A small-molecule ligand and the protein it binds are described below.
Small molecule (SMILES): CC(=O)N[C@@H]1[C@@H](O)[C@H](O)[C@@H](CO)O[C@H]1O

Binding-site contacts:
Ligand atom N2 contacts residue ASN259 of chain 13.H at 2.9 Å (h-bond).
Ligand atom C1 contacts residue ASN259 of chain 13.H at 1.4 Å.
Ligand atom O7 contacts residue ASN259 of chain 13.H at 2.9 Å (h-bond).
Ligand atom C4 contacts residue ASN259 of chain 13.H at 4.2 Å.
Ligand atom C3 contacts residue ASN259 of chain 13.H at 3.8 Å.
Ligand atom C2 contacts residue ASN259 of chain 13.H at 2.4 Å.
Ligand atom C5 contacts residue THR116 of chain 13.G at 4.5 Å.
Ligand atom C6 contacts residue THR116 of chain 13.G at 3.8 Å.
Ligand atom O5 contacts residue ASN259 of chain 13.H at 2.3 Å (h-bond).
Ligand atom C5 contacts residue ASN259 of chain 13.H at 3.6 Å.
Ligand atom C8 contacts residue ASN259 of chain 13.H at 4.4 Å.
Ligand atom O6 contacts residue THR116 of chain 13.G at 3.3 Å.
Ligand atom O5 contacts residue THR116 of chain 13.G at 3.9 Å.
Ligand atom C7 contacts residue ASN259 of chain 13.H at 3.1 Å.
Ligand atom C6 contacts residue LYS115 of chain 13.G at 4.1 Å.
Ligand atom O6 contacts residue LYS115 of chain 13.G at 4.2 Å.
Ligand atom O7 contacts residue LYS181 of chain 13.G at 4.2 Å.

Sequence of chain 13.G:
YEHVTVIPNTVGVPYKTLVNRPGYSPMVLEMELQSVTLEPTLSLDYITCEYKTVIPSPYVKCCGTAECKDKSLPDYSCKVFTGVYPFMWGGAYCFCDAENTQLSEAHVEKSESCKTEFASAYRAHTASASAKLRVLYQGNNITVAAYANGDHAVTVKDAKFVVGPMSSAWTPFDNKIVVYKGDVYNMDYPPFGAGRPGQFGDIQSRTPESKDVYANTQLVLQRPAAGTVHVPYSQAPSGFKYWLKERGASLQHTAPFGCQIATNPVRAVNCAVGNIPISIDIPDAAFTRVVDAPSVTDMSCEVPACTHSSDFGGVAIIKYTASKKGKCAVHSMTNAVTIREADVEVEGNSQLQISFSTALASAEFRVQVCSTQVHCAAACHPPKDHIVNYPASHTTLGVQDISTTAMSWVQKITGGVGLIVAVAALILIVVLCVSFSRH

Sequence of chain 13.H:
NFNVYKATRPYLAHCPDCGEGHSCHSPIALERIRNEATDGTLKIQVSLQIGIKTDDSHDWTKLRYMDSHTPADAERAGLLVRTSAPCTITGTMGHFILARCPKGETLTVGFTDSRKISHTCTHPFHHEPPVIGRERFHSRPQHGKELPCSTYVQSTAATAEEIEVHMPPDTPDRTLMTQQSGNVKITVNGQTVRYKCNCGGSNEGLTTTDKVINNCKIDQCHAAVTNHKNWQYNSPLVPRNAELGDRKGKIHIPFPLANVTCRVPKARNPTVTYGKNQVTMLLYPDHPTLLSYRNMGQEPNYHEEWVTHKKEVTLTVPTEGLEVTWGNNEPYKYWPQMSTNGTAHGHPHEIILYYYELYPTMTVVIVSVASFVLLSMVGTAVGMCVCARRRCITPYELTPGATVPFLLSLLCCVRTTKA